A protein and the small-molecule ligand that binds it are described below.
Small molecule (SMILES): O=c1[nH]cnc2c1ncn2[C@@H]1O[C@H](COP(=O)(O)O)[C@@H](O)[C@H]1O

Binding-site contacts:
Ligand atom O3P contacts residue ALA117 of chain 1.A at 3.5 Å (h-bond).
Ligand atom C5 contacts residue ILE113 of chain 1.A at 3.5 Å (hydrophobic).
Ligand atom C2 contacts residue PHE164 of chain 1.A at 3.9 Å (hydrophobic).
Ligand atom O6 contacts residue ILE113 of chain 1.A at 3.6 Å.
Ligand atom C5' contacts residue THR119 of chain 1.A at 4.0 Å.
Ligand atom O3' contacts residue ASP112 of chain 1.A at 3.3 Å (salt-bridge).
Ligand atom N9 contacts residue ILE113 of chain 1.A at 3.4 Å.
Ligand atom O3P contacts residue THR119 of chain 1.A at 3.0 Å (h-bond).
Ligand atom O3P contacts residue LEU118 of chain 1.A at 3.3 Å (h-bond).
Ligand atom P contacts residue ALA117 of chain 1.A at 3.6 Å.
Ligand atom O1P contacts residue ALA117 of chain 1.A at 2.6 Å (h-bond).
Ligand atom O1P contacts residue THR116 of chain 1.A at 3.2 Å (h-bond).
Ligand atom C1' contacts residue ILE113 of chain 1.A at 3.9 Å (hydrophobic).
Ligand atom C2' contacts residue ASP112 of chain 1.A at 3.6 Å.
Ligand atom O6 contacts residue PHE164 of chain 1.A at 3.7 Å.
Ligand atom O6 contacts residue ALA163 of chain 1.A at 3.8 Å.
Ligand atom O3P contacts residue LEU120 of chain 1.A at 3.8 Å.
Ligand atom C2 contacts residue ASP171 of chain 1.A at 3.3 Å.
Ligand atom O6 contacts residue LYS143 of chain 1.A at 3.3 Å (salt-bridge).
Ligand atom O6 contacts residue VAL165 of chain 1.A at 3.6 Å (h-bond).
Ligand atom O1P contacts residue ASP115 of chain 1.A at 2.8 Å (salt-bridge).
Ligand atom O2P contacts residue GLU111 of chain 1.A at 3.7 Å.
Ligand atom P contacts residue ILE113 of chain 1.A at 4.0 Å.
Ligand atom O2P contacts residue ILE113 of chain 1.A at 3.2 Å (h-bond).
Ligand atom C4 contacts residue ILE113 of chain 1.A at 3.7 Å (hydrophobic).
Ligand atom O3' contacts residue GLU111 of chain 1.A at 3.4 Å (salt-bridge).
Ligand atom O3P contacts residue THR116 of chain 1.A at 3.6 Å (h-bond).
Ligand atom N7 contacts residue ILE113 of chain 1.A at 3.1 Å.
Ligand atom C3' contacts residue ILE113 of chain 1.A at 3.7 Å (hydrophobic).
Ligand atom C2 contacts residue VAL165 of chain 1.A at 3.8 Å (hydrophobic).
Ligand atom C8 contacts residue ILE113 of chain 1.A at 3.2 Å (hydrophobic).
Ligand atom N1 contacts residue VAL165 of chain 1.A at 3.1 Å (h-bond).
Ligand atom N1 contacts residue PHE164 of chain 1.A at 3.5 Å.
Ligand atom C2' contacts residue ILE113 of chain 1.A at 3.4 Å (hydrophobic).
Ligand atom C6 contacts residue ILE113 of chain 1.A at 3.7 Å (hydrophobic).
Ligand atom O1P contacts residue VAL114 of chain 1.A at 3.4 Å.
Ligand atom C3' contacts residue ASP112 of chain 1.A at 3.8 Å.
Ligand atom C6 contacts residue PHE164 of chain 1.A at 3.9 Å (hydrophobic).
Ligand atom O2' contacts residue ASP112 of chain 1.A at 3.6 Å.
Ligand atom C6 contacts residue VAL165 of chain 1.A at 4.0 Å (hydrophobic).

Sequence of chain 1.A:
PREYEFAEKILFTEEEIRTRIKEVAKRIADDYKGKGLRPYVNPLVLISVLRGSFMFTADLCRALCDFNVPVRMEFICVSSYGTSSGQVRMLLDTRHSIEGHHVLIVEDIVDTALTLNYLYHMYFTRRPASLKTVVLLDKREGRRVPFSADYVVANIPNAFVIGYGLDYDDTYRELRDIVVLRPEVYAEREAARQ